Binding-site contacts:
Ligand atom C4 contacts residue TRP108 of chain 1.B at 4.0 Å (hydrophobic).
Ligand atom C6 contacts residue TRP108 of chain 1.B at 3.3 Å (hydrophobic).
Ligand atom C4 contacts residue TYR36 of chain 1.B at 3.3 Å (hydrophobic).
Ligand atom C20 contacts residue PHE49 of chain 1.A at 2.8 Å (hydrophobic).
Ligand atom C5 contacts residue TYR36 of chain 1.B at 3.4 Å (hydrophobic).
Ligand atom C1 contacts residue ASP92 of chain 1.A at 3.4 Å.
Ligand atom C14 contacts residue PHE113 of chain 1.B at 4.2 Å (hydrophobic).
Ligand atom O4 contacts residue TRP108 of chain 1.B at 3.7 Å.
Ligand atom C1 contacts residue PHE49 of chain 1.A at 3.0 Å (hydrophobic).
Ligand atom C2 contacts residue ASP92 of chain 1.A at 4.0 Å.
Ligand atom C13 contacts residue TYR36 of chain 1.B at 3.8 Å (hydrophobic).
Ligand atom C3 contacts residue TYR36 of chain 1.B at 3.0 Å (hydrophobic).
Ligand atom C3 contacts residue TYR95 of chain 1.A at 3.2 Å (hydrophobic).
Ligand atom C4 contacts residue TYR95 of chain 1.A at 3.5 Å (hydrophobic).
Ligand atom C12 contacts residue TYR36 of chain 1.B at 3.6 Å (hydrophobic).
Ligand atom O4 contacts residue ASP92 of chain 1.A at 4.1 Å.
Ligand atom O3 contacts residue PHE113 of chain 1.B at 3.4 Å (h-bond).
Ligand atom C2 contacts residue GLN35 of chain 1.B at 3.4 Å.
Ligand atom O1 contacts residue PHE113 of chain 1.B at 3.4 Å.
Ligand atom C7 contacts residue TRP108 of chain 1.B at 3.5 Å (hydrophobic).
Ligand atom C6 contacts residue TYR36 of chain 1.B at 3.9 Å (hydrophobic).
Ligand atom C10 contacts residue TYR36 of chain 1.B at 3.3 Å (hydrophobic).
Ligand atom C3 contacts residue GLN35 of chain 1.B at 3.2 Å.
Ligand atom C9 contacts residue TYR36 of chain 1.B at 3.9 Å (hydrophobic).
Ligand atom C5 contacts residue TRP108 of chain 1.B at 3.5 Å (hydrophobic).
Ligand atom C16 contacts residue PHE113 of chain 1.B at 3.8 Å (hydrophobic).
Ligand atom C1 contacts residue TRP108 of chain 1.B at 2.6 Å (hydrophobic).
Ligand atom C11 contacts residue PHE113 of chain 1.B at 3.0 Å (hydrophobic).
Ligand atom C15 contacts residue PHE113 of chain 1.B at 3.8 Å (hydrophobic).
Ligand atom C2 contacts residue TRP108 of chain 1.B at 3.7 Å (hydrophobic).
Ligand atom C2 contacts residue PHE49 of chain 1.A at 3.6 Å (hydrophobic).
Ligand atom C1 contacts residue TYR95 of chain 1.A at 3.7 Å (hydrophobic).
Ligand atom O1 contacts residue TYR36 of chain 1.B at 3.6 Å.
Ligand atom C20 contacts residue GLN35 of chain 1.B at 2.5 Å.
Ligand atom C9 contacts residue TRP108 of chain 1.B at 3.7 Å (hydrophobic).
Ligand atom C8 contacts residue TRP108 of chain 1.B at 3.6 Å (hydrophobic).
Ligand atom C10 contacts residue TRP108 of chain 1.B at 3.8 Å (hydrophobic).
Ligand atom C2 contacts residue TYR36 of chain 1.B at 4.1 Å (hydrophobic).
Ligand atom C20 contacts residue ASP92 of chain 1.A at 4.0 Å.
Ligand atom O4 contacts residue GLN35 of chain 1.B at 4.0 Å.

Sequence of chain 1.B:
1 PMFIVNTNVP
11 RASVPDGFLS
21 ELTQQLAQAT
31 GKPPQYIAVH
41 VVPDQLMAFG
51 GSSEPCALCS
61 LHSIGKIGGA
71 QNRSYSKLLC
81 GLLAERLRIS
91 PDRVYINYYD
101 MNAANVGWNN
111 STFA

A small-molecule ligand and the protein it binds are described below.
Small molecule (SMILES): CC1(C)C=Cc2c(ccc3c2OC[C@@H](c2ccc(O)cc2O)C3)O1

Sequence of chain 1.A:
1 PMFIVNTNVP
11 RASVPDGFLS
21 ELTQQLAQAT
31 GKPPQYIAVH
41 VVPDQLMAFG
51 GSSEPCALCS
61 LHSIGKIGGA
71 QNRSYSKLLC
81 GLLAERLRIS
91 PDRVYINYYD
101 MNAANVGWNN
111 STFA